Binding-site contacts:
Ligand atom O7 contacts residue ASN1134 of chain 1.A at 3.4 Å (h-bond).
Ligand atom N2 contacts residue ASN1134 of chain 1.A at 2.9 Å (h-bond).
Ligand atom C5 contacts residue CYS1082 of chain 1.A at 4.4 Å (hydrophobic).
Ligand atom C4 contacts residue ASN1134 of chain 1.A at 4.2 Å.
Ligand atom C7 contacts residue ASN1134 of chain 1.A at 3.0 Å.
Ligand atom O6 contacts residue CYS1082 of chain 1.A at 3.3 Å (h-bond).
Ligand atom C2 contacts residue ASN1134 of chain 1.A at 2.5 Å.
Ligand atom O5 contacts residue CYS1082 of chain 1.A at 4.2 Å.
Ligand atom C1 contacts residue ASN1134 of chain 1.A at 1.4 Å.
Ligand atom C8 contacts residue ASN1134 of chain 1.A at 3.6 Å.
Ligand atom O5 contacts residue ASN1134 of chain 1.A at 2.4 Å (h-bond).
Ligand atom C6 contacts residue CYS1082 of chain 1.A at 3.6 Å (hydrophobic).
Ligand atom C5 contacts residue ASN1134 of chain 1.A at 3.7 Å.
Ligand atom O6 contacts residue CYS1126 of chain 1.A at 3.2 Å.
Ligand atom C3 contacts residue ASN1134 of chain 1.A at 3.8 Å.
Ligand atom C6 contacts residue CYS1126 of chain 1.A at 4.5 Å (hydrophobic).

Sequence of chain 1.A:
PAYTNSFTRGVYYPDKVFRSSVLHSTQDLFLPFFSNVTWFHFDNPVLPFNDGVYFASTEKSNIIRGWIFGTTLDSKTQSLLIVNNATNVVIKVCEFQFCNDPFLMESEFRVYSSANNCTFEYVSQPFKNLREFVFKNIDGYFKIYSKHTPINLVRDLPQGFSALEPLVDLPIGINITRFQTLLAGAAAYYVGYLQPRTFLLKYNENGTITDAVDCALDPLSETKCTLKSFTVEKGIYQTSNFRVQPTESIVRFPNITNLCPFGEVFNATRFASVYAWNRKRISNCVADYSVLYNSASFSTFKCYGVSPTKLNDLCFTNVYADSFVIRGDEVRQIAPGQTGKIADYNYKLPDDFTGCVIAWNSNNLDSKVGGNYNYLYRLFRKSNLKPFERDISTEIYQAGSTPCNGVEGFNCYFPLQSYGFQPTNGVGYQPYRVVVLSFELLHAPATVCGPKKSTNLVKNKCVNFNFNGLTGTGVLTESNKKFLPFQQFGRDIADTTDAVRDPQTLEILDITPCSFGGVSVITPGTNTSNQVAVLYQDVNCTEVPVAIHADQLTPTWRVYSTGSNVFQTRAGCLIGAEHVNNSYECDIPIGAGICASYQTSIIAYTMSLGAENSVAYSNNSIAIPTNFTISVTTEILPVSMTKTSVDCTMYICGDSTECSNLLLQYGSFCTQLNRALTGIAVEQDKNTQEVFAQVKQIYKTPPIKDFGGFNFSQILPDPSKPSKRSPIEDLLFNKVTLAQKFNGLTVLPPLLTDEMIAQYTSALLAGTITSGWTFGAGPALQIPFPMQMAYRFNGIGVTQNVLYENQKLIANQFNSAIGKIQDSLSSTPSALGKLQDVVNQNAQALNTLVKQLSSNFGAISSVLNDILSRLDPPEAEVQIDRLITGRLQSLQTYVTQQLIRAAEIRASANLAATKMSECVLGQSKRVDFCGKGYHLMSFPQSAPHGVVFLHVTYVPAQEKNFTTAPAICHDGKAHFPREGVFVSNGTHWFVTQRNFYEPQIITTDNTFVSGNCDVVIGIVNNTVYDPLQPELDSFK

This protein binds this small molecule.
Small molecule (SMILES): CC(=O)N[C@@H]1[C@@H](O)[C@H](O)[C@@H](CO)O[C@H]1O